Sequence of chain 1.C:
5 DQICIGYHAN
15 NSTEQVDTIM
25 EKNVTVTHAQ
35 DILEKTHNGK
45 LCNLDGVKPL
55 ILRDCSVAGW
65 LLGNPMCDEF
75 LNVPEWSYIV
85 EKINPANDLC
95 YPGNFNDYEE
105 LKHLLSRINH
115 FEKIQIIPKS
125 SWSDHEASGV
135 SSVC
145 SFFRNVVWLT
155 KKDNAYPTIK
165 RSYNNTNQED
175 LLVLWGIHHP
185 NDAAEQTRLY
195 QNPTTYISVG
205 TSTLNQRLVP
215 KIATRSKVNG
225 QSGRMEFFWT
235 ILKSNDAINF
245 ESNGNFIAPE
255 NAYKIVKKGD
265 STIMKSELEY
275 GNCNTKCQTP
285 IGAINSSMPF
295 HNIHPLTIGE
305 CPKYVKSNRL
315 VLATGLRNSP

Binding-site contacts:
Ligand atom C1 contacts residue ASN15 of chain 1.C at 2.3 Å.
Ligand atom O7 contacts residue ASN15 of chain 1.C at 3.2 Å (h-bond).
Ligand atom C7 contacts residue ASN15 of chain 1.C at 3.6 Å.
Ligand atom N2 contacts residue ASN15 of chain 1.C at 3.4 Å (h-bond).
Ligand atom C2 contacts residue ASN15 of chain 1.C at 2.8 Å.
Ligand atom C3 contacts residue ASN15 of chain 1.C at 4.0 Å.
Ligand atom O5 contacts residue ASN15 of chain 1.C at 2.4 Å (h-bond).
Ligand atom C5 contacts residue ASN15 of chain 1.C at 3.6 Å.
Ligand atom C4 contacts residue ASN15 of chain 1.C at 4.1 Å.
Ligand atom C6 contacts residue ASN15 of chain 1.C at 4.2 Å.

A small-molecule ligand and the protein it binds are described below.
Small molecule (SMILES): CC(=O)N[C@@H]1[C@@H](O)[C@H](O)[C@@H](CO)O[C@H]1O